Binding-site contacts:
Ligand atom C12 contacts residue TRP1159 of chain 1.B at 3.3 Å (hydrophobic).
Ligand atom C2 contacts residue TRP1159 of chain 1.B at 4.4 Å (hydrophobic).
Ligand atom C1 contacts residue TRP1159 of chain 1.B at 3.2 Å (hydrophobic).
Ligand atom C17 contacts residue PHE1155 of chain 1.B at 4.0 Å (hydrophobic).
Ligand atom C9 contacts residue TRP1159 of chain 1.B at 3.6 Å (hydrophobic).
Ligand atom C14 contacts residue LEU1158 of chain 1.B at 4.0 Å (hydrophobic).
Ligand atom C26 contacts residue LEU1248 of chain 1.B at 3.7 Å (hydrophobic).
Ligand atom C23 contacts residue LEU1248 of chain 1.B at 4.3 Å (hydrophobic).
Ligand atom C15 contacts residue LEU1158 of chain 1.B at 3.3 Å (hydrophobic).
Ligand atom C24 contacts residue LEU1248 of chain 1.B at 4.0 Å (hydrophobic).
Ligand atom C26 contacts residue LEU1245 of chain 1.B at 3.7 Å (hydrophobic).
Ligand atom C10 contacts residue TRP1159 of chain 1.B at 4.0 Å (hydrophobic).
Ligand atom C7 contacts residue LEU1158 of chain 1.B at 4.1 Å (hydrophobic).
Ligand atom C16 contacts residue LEU1158 of chain 1.B at 4.1 Å (hydrophobic).
Ligand atom C11 contacts residue TRP1159 of chain 1.B at 3.2 Å (hydrophobic).
Ligand atom C25 contacts residue LEU1248 of chain 1.B at 4.3 Å (hydrophobic).
Ligand atom C16 contacts residue PHE1155 of chain 1.B at 3.6 Å (hydrophobic).
Ligand atom C20 contacts residue PHE1155 of chain 1.B at 4.3 Å (hydrophobic).

Sequence of chain 1.B:
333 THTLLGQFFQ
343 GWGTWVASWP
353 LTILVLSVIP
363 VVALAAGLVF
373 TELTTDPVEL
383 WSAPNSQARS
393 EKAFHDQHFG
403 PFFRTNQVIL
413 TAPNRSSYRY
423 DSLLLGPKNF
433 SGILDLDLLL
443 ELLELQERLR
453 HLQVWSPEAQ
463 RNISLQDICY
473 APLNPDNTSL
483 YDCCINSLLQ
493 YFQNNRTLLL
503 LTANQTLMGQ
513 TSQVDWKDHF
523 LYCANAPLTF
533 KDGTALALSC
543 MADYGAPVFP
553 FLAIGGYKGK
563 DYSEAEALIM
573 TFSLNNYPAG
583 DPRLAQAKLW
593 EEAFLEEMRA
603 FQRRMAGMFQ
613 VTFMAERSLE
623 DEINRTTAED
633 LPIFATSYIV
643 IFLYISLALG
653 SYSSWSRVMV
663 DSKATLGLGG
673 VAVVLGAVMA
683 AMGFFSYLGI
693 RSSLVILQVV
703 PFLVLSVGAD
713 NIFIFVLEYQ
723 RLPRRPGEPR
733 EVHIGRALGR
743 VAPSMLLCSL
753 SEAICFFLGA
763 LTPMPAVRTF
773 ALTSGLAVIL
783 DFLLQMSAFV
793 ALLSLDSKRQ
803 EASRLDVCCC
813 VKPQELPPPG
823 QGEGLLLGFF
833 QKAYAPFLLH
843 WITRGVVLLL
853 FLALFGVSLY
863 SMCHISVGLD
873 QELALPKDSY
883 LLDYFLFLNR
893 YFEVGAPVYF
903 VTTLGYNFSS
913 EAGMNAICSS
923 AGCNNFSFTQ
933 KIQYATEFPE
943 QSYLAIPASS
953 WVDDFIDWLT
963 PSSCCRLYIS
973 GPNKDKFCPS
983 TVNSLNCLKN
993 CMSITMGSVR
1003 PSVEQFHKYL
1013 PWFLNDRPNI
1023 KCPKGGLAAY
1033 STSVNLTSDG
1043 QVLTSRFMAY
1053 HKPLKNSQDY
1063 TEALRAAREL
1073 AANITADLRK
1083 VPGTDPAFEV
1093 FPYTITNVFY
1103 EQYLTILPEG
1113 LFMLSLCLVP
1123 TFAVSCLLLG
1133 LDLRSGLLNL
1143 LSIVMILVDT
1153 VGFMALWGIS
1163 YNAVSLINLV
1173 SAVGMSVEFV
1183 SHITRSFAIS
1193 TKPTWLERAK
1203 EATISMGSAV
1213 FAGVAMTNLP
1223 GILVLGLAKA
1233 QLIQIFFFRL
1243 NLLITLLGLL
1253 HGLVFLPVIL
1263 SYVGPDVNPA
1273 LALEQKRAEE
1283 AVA

A protein and the small-molecule ligand that binds it are described below.
Small molecule (SMILES): CC(C)CCC[C@@H](C)[C@H]1CC[C@H]2[C@@H]3CC=C4C[C@@H](O)CC[C@]4(C)[C@H]3CC[C@]12C